Binding-site contacts:
Ligand atom CAU contacts residue ZN1 of chain 1.B at 3.3 Å.
Ligand atom O contacts residue GLY58 of chain 1.A at 3.0 Å.
Ligand atom OAV contacts residue LEU112 of chain 1.A at 2.8 Å (h-bond).
Ligand atom CBD contacts residue GLY110 of chain 1.A at 3.4 Å.
Ligand atom CAJ contacts residue SER57 of chain 1.A at 3.9 Å.
Ligand atom NAW contacts residue HIS154 of chain 1.A at 3.3 Å.
Ligand atom CAT contacts residue GLU155 of chain 1.A at 3.7 Å.
Ligand atom N contacts residue SER57 of chain 1.A at 2.9 Å (h-bond).
Ligand atom CAA contacts residue ARG56 of chain 1.A at 3.8 Å.
Ligand atom O contacts residue VAL59 of chain 1.A at 3.0 Å (h-bond).
Ligand atom NAW contacts residue GLU155 of chain 1.A at 2.5 Å (salt-bridge).
Ligand atom OAX contacts residue ZN1 of chain 1.B at 2.2 Å.
Ligand atom NAW contacts residue GLY60 of chain 1.A at 3.2 Å (h-bond).
Ligand atom OAX contacts residue HIS158 of chain 1.A at 2.9 Å (h-bond).
Ligand atom CAY contacts residue GLY110 of chain 1.A at 3.2 Å.
Ligand atom CBC contacts residue GLU109 of chain 1.A at 3.9 Å.
Ligand atom NAI contacts residue SER57 of chain 1.A at 2.9 Å (h-bond).
Ligand atom CAD contacts residue GLY110 of chain 1.A at 3.8 Å.
Ligand atom CAD contacts residue LEU112 of chain 1.A at 3.8 Å (hydrophobic).
Ligand atom CAK contacts residue VAL59 of chain 1.A at 3.6 Å (hydrophobic).
Ligand atom CAA contacts residue SER57 of chain 1.A at 3.4 Å.
Ligand atom CAG contacts residue SER57 of chain 1.A at 3.4 Å.
Ligand atom CAU contacts residue HIS154 of chain 1.A at 3.8 Å.
Ligand atom OAX contacts residue HIS154 of chain 1.A at 3.3 Å.
Ligand atom CAD contacts residue ARG56 of chain 1.A at 3.8 Å.
Ligand atom NAI contacts residue VAL59 of chain 1.A at 3.8 Å.
Ligand atom NAW contacts residue ZN1 of chain 1.B at 3.0 Å.
Ligand atom OAX contacts residue GLN65 of chain 1.A at 2.9 Å (h-bond).
Ligand atom CBB contacts residue VAL151 of chain 1.A at 3.8 Å (hydrophobic).
Ligand atom CAA contacts residue LEU112 of chain 1.A at 3.8 Å (hydrophobic).
Ligand atom CAU contacts residue GLY60 of chain 1.A at 3.4 Å.
Ligand atom CAU contacts residue GLU155 of chain 1.A at 3.5 Å.
Ligand atom OAV contacts residue CSD111 of chain 1.A at 3.5 Å.
Ligand atom OAX contacts residue GLU155 of chain 1.A at 2.9 Å (salt-bridge).
Ligand atom NAW contacts residue GLN65 of chain 1.A at 3.9 Å.
Ligand atom CAT contacts residue GLY60 of chain 1.A at 3.3 Å.
Ligand atom CAD contacts residue CSD111 of chain 1.A at 3.4 Å.
Ligand atom OAV contacts residue GLN65 of chain 1.A at 3.7 Å.
Ligand atom OAV contacts residue ZN1 of chain 1.B at 3.1 Å.
Ligand atom O contacts residue SER57 of chain 1.A at 3.8 Å.

Sequence of chain 1.A:
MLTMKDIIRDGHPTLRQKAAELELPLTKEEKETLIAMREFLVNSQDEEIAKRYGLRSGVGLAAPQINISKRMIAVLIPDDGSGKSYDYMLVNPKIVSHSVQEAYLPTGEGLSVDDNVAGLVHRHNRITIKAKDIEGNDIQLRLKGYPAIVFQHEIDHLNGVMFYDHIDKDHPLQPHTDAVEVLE

This protein binds this small molecule.
Small molecule (SMILES): CC(C)(C)[C@H](NC(=O)Nc1cc(F)cc(F)c1)C(=O)N(CC(=O)NO)CC1CCCC1